The small molecule below binds the protein below.
Small molecule (SMILES): NC1CCCCCC1

Sequence of chain 1.A:
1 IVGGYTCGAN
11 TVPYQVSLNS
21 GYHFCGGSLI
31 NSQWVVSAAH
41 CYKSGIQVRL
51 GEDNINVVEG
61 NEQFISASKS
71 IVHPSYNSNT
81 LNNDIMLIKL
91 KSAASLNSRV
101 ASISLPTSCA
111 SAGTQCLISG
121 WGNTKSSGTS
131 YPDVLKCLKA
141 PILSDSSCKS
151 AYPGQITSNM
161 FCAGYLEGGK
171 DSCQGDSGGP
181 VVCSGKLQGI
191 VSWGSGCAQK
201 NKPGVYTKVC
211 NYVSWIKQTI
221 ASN

Binding-site contacts:
Ligand atom C3 contacts residue SER192 of chain 1.A at 3.9 Å.
Ligand atom N contacts residue GLY204 of chain 1.A at 3.9 Å.
Ligand atom C7 contacts residue GLY194 of chain 1.A at 3.9 Å.
Ligand atom C2 contacts residue VAL191 of chain 1.A at 3.7 Å (hydrophobic).
Ligand atom C4 contacts residue CYS173 of chain 1.A at 4.1 Å (hydrophobic).
Ligand atom C3 contacts residue TRP193 of chain 1.A at 4.2 Å (hydrophobic).
Ligand atom C1 contacts residue SER172 of chain 1.A at 3.7 Å.
Ligand atom C3 contacts residue VAL191 of chain 1.A at 3.7 Å (hydrophobic).
Ligand atom C6 contacts residue GLY196 of chain 1.A at 4.0 Å.
Ligand atom N contacts residue CYS173 of chain 1.A at 4.4 Å.
Ligand atom C6 contacts residue GLN174 of chain 1.A at 4.0 Å.
Ligand atom C2 contacts residue CYS173 of chain 1.A at 3.8 Å (hydrophobic).
Ligand atom C1 contacts residue GLY194 of chain 1.A at 3.8 Å.
Ligand atom C7 contacts residue TRP193 of chain 1.A at 4.2 Å (hydrophobic).
Ligand atom N contacts residue ASP171 of chain 1.A at 3.7 Å.
Ligand atom N contacts residue GLY194 of chain 1.A at 4.4 Å.
Ligand atom N contacts residue TRP193 of chain 1.A at 3.8 Å.
Ligand atom C3 contacts residue SER177 of chain 1.A at 3.7 Å.
Ligand atom C2 contacts residue SER172 of chain 1.A at 3.6 Å.
Ligand atom C1 contacts residue TRP193 of chain 1.A at 3.6 Å (hydrophobic).
Ligand atom C6 contacts residue CYS197 of chain 1.A at 3.9 Å (hydrophobic).
Ligand atom C3 contacts residue CYS173 of chain 1.A at 4.2 Å (hydrophobic).
Ligand atom N contacts residue SER172 of chain 1.A at 3.0 Å (h-bond).
Ligand atom C7 contacts residue SER172 of chain 1.A at 3.9 Å.
Ligand atom C5 contacts residue GLY194 of chain 1.A at 4.4 Å.
Ligand atom C7 contacts residue CYS173 of chain 1.A at 4.3 Å (hydrophobic).
Ligand atom C7 contacts residue GLY196 of chain 1.A at 3.3 Å.
Ligand atom C4 contacts residue GLN174 of chain 1.A at 4.4 Å.
Ligand atom C7 contacts residue CYS197 of chain 1.A at 4.1 Å (hydrophobic).
Ligand atom C4 contacts residue SER177 of chain 1.A at 3.5 Å.
Ligand atom C6 contacts residue CYS173 of chain 1.A at 4.1 Å (hydrophobic).
Ligand atom C4 contacts residue SER192 of chain 1.A at 4.4 Å.
Ligand atom C5 contacts residue TRP193 of chain 1.A at 4.5 Å (hydrophobic).